Sequence of chain 1.A:
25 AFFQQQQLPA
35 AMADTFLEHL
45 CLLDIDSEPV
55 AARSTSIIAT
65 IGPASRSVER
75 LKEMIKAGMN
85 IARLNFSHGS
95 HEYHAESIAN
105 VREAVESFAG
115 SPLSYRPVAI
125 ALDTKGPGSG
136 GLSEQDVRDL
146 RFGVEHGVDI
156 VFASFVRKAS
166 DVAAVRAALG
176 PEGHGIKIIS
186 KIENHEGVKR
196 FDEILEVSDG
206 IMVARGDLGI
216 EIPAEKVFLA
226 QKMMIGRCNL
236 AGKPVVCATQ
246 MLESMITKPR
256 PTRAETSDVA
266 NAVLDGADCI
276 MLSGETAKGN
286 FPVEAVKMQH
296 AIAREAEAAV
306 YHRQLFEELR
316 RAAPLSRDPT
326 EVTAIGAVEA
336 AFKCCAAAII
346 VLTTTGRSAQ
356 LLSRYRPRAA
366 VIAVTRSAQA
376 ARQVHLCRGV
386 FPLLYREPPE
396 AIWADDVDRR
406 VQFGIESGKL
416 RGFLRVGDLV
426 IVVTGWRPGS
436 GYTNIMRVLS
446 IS

Binding-site contacts:
Ligand atom C6 contacts residue SER353 of chain 1.A at 3.8 Å.
Ligand atom O2P contacts residue ARG405 of chain 1.A at 2.5 Å (salt-bridge).
Ligand atom O6 contacts residue THR349 of chain 1.A at 3.1 Å (h-bond).
Ligand atom P2 contacts residue THR348 of chain 1.A at 3.5 Å.
Ligand atom O4 contacts residue GLY436 of chain 1.A at 3.7 Å.
Ligand atom O4 contacts residue THR438 of chain 1.A at 3.5 Å (h-bond).
Ligand atom O1P contacts residue GLY434 of chain 1.A at 2.9 Å (h-bond).
Ligand atom C3 contacts residue ARG432 of chain 1.A at 3.3 Å.
Ligand atom O3 contacts residue GLY430 of chain 1.A at 3.1 Å.
Ligand atom O4P contacts residue SER353 of chain 1.A at 3.7 Å.
Ligand atom O2 contacts residue LEU347 of chain 1.A at 3.5 Å.
Ligand atom P1 contacts residue ARG405 of chain 1.A at 3.5 Å.
Ligand atom O3 contacts residue TRP398 of chain 1.A at 3.7 Å.
Ligand atom O5P contacts residue THR350 of chain 1.A at 2.7 Å (h-bond).
Ligand atom O3 contacts residue ARG432 of chain 1.A at 2.8 Å (salt-bridge).
Ligand atom O1 contacts residue GLY434 of chain 1.A at 3.7 Å.
Ligand atom C3 contacts residue GLY434 of chain 1.A at 3.5 Å.
Ligand atom C1 contacts residue ARG405 of chain 1.A at 3.8 Å.
Ligand atom C4 contacts residue GLY434 of chain 1.A at 3.3 Å.
Ligand atom O4 contacts residue GLY434 of chain 1.A at 2.6 Å (h-bond).
Ligand atom O6 contacts residue SER435 of chain 1.A at 3.8 Å.
Ligand atom O1P contacts residue PRO433 of chain 1.A at 3.7 Å.
Ligand atom O4P contacts residue GLY436 of chain 1.A at 2.9 Å (h-bond).
Ligand atom O5P contacts residue THR349 of chain 1.A at 3.4 Å (h-bond).
Ligand atom O4P contacts residue SER435 of chain 1.A at 3.7 Å.
Ligand atom O5P contacts residue THR348 of chain 1.A at 3.7 Å.
Ligand atom O6P contacts residue THR348 of chain 1.A at 2.6 Å (h-bond).
Ligand atom P2 contacts residue SER353 of chain 1.A at 3.7 Å.
Ligand atom C6 contacts residue THR438 of chain 1.A at 3.4 Å.
Ligand atom O4 contacts residue TYR437 of chain 1.A at 2.9 Å (h-bond).
Ligand atom O6P contacts residue SER353 of chain 1.A at 2.7 Å (h-bond).
Ligand atom P2 contacts residue THR349 of chain 1.A at 3.7 Å.
Ligand atom O2 contacts residue GLY430 of chain 1.A at 3.6 Å (h-bond).
Ligand atom O6 contacts residue THR348 of chain 1.A at 3.6 Å.
Ligand atom C5 contacts residue GLY434 of chain 1.A at 3.4 Å.
Ligand atom C6 contacts residue LEU347 of chain 1.A at 3.6 Å (hydrophobic).
Ligand atom O3P contacts residue ARG405 of chain 1.A at 2.7 Å (salt-bridge).
Ligand atom O5P contacts residue SER435 of chain 1.A at 3.4 Å.
Ligand atom O3P contacts residue TRP398 of chain 1.A at 2.7 Å (h-bond).
Ligand atom O5 contacts residue LEU347 of chain 1.A at 3.8 Å.

This small molecule binds to this protein.
Small molecule (SMILES): O=P(O)(O)OC[C@H]1O[C@](O)(COP(=O)(O)O)[C@@H](O)[C@@H]1O